The protein below binds the small molecule below.
Small molecule (SMILES): CC(=O)N[C@@H]1[C@@H](O)[C@H](O)[C@@H](CO)O[C@H]1O

Sequence of chain 1.A:
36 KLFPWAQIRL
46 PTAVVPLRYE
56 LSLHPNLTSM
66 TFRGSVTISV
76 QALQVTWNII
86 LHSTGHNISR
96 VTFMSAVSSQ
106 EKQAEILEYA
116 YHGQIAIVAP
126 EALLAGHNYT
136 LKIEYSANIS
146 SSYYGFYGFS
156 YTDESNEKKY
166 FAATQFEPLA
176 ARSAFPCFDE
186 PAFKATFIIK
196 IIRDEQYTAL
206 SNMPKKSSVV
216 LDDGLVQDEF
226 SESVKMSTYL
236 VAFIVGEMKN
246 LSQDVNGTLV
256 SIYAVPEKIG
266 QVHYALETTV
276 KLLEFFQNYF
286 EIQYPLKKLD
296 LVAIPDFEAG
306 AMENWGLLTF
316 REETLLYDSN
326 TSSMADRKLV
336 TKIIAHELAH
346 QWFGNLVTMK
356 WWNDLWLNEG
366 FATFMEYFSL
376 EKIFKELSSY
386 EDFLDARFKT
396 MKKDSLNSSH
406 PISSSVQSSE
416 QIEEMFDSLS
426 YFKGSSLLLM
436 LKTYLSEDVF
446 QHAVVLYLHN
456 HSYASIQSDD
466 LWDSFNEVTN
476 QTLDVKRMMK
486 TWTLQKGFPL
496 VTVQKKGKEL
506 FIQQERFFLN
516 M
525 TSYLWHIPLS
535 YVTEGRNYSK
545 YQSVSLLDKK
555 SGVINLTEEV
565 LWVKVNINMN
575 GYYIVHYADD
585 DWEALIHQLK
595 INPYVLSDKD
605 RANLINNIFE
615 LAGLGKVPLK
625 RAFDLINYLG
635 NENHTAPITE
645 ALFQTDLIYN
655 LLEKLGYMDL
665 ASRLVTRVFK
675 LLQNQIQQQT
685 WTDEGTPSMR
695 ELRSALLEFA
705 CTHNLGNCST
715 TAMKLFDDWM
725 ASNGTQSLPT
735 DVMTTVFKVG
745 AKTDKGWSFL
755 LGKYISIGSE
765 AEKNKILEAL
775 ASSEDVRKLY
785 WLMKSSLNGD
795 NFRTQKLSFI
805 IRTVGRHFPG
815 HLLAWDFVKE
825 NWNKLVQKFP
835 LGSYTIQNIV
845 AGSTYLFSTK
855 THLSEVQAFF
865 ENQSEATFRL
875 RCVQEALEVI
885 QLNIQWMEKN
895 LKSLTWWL

Binding-site contacts:
Ligand atom C7 contacts residue ASN92 of chain 1.A at 3.6 Å.
Ligand atom C6 contacts residue ARG68 of chain 1.A at 3.4 Å.
Ligand atom O7 contacts residue ASN92 of chain 1.A at 3.8 Å.
Ligand atom O7 contacts residue NAG2 of chain 1.F at 3.3 Å (h-bond).
Ligand atom O6 contacts residue ARG68 of chain 1.A at 3.8 Å.
Ligand atom C8 contacts residue ASN92 of chain 1.A at 4.0 Å.
Ligand atom C1 contacts residue ASN92 of chain 1.A at 1.4 Å.
Ligand atom C4 contacts residue ASN92 of chain 1.A at 4.2 Å.
Ligand atom O5 contacts residue SER141 of chain 1.A at 3.9 Å.
Ligand atom N2 contacts residue ASN92 of chain 1.A at 3.0 Å (h-bond).
Ligand atom C5 contacts residue ASN92 of chain 1.A at 3.6 Å.
Ligand atom C1 contacts residue SER141 of chain 1.A at 4.3 Å.
Ligand atom O5 contacts residue ASN92 of chain 1.A at 2.3 Å (h-bond).
Ligand atom C2 contacts residue ASN92 of chain 1.A at 2.5 Å.
Ligand atom C7 contacts residue NAG2 of chain 1.F at 4.5 Å.
Ligand atom C3 contacts residue ASN92 of chain 1.A at 3.8 Å.